This protein binds this small molecule.
Small molecule (SMILES): COc1ccc(-c2c(-c3cc(-c4ccc(C)c5ncccc45)c(O)cc3O)noc2NC(C)=O)cc1

Sequence of chain 1.A:
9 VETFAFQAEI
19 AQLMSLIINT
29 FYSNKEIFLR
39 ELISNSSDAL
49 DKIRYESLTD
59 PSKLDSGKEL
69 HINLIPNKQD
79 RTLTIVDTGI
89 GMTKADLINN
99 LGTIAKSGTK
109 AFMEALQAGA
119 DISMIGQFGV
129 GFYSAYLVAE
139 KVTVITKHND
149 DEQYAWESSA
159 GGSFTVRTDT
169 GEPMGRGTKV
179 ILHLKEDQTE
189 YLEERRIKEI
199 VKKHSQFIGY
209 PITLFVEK

Binding-site contacts:
Ligand atom CAE contacts residue ALA47 of chain 1.A at 3.7 Å (hydrophobic).
Ligand atom CBD contacts residue PHE130 of chain 1.A at 3.7 Å (hydrophobic).
Ligand atom OAS contacts residue SER44 of chain 1.A at 3.6 Å.
Ligand atom CAP contacts residue ASN43 of chain 1.A at 3.6 Å.
Ligand atom CBJ contacts residue PHE130 of chain 1.A at 3.3 Å (hydrophobic).
Ligand atom NAA contacts residue GLY89 of chain 1.A at 3.8 Å.
Ligand atom OAB contacts residue ALA47 of chain 1.A at 3.7 Å.
Ligand atom OAB contacts residue GLY89 of chain 1.A at 3.2 Å (h-bond).
Ligand atom OAB contacts residue MET90 of chain 1.A at 3.6 Å.
Ligand atom CAC contacts residue ILE88 of chain 1.A at 3.7 Å (hydrophobic).
Ligand atom CAD contacts residue ALA47 of chain 1.A at 3.9 Å (hydrophobic).
Ligand atom CAW contacts residue ASN43 of chain 1.A at 3.4 Å.
Ligand atom OAS contacts residue THR176 of chain 1.A at 3.9 Å.
Ligand atom CBA contacts residue PHE130 of chain 1.A at 3.5 Å (hydrophobic).
Ligand atom NAA contacts residue THR176 of chain 1.A at 3.4 Å (h-bond).
Ligand atom CBB contacts residue PHE130 of chain 1.A at 3.3 Å (hydrophobic).
Ligand atom OAT contacts residue VAL178 of chain 1.A at 3.4 Å.
Ligand atom OAS contacts residue ASN43 of chain 1.A at 3.6 Å.
Ligand atom CAN contacts residue MET90 of chain 1.A at 3.4 Å (hydrophobic).
Ligand atom CAJ contacts residue LEU99 of chain 1.A at 3.8 Å (hydrophobic).
Ligand atom CAR contacts residue ASP85 of chain 1.A at 3.6 Å.
Ligand atom CAQ contacts residue ASP85 of chain 1.A at 3.6 Å.
Ligand atom OAT contacts residue ASN43 of chain 1.A at 3.8 Å.
Ligand atom CAZ contacts residue LYS50 of chain 1.A at 3.3 Å.
Ligand atom OAS contacts residue ASP85 of chain 1.A at 2.7 Å (salt-bridge).
Ligand atom NAA contacts residue MET90 of chain 1.A at 3.6 Å.
Ligand atom CBC contacts residue MET90 of chain 1.A at 3.7 Å (hydrophobic).
Ligand atom CAE contacts residue MET90 of chain 1.A at 3.8 Å (hydrophobic).
Ligand atom NAH contacts residue ILE88 of chain 1.A at 3.4 Å.
Ligand atom CAM contacts residue ASN43 of chain 1.A at 3.5 Å.
Ligand atom CBC contacts residue PHE130 of chain 1.A at 3.6 Å (hydrophobic).
Ligand atom CAQ contacts residue ASN43 of chain 1.A at 3.7 Å.
Ligand atom OAB contacts residue ILE88 of chain 1.A at 3.3 Å.
Ligand atom CAI contacts residue LEU99 of chain 1.A at 3.9 Å (hydrophobic).
Ligand atom OAS contacts residue ALA47 of chain 1.A at 3.1 Å.
Ligand atom CBF contacts residue ASN43 of chain 1.A at 3.5 Å.
Ligand atom CAR contacts residue ASN43 of chain 1.A at 3.8 Å.
Ligand atom CAL contacts residue ASN43 of chain 1.A at 3.8 Å.
Ligand atom CAX contacts residue ILE88 of chain 1.A at 3.8 Å (hydrophobic).
Ligand atom NAA contacts residue ALA47 of chain 1.A at 3.5 Å.